Binding-site contacts:
Ligand atom CL contacts residue PHE413 of chain 1.B at 4.2 Å.
Ligand atom CA contacts residue ARG491 of chain 1.B at 3.7 Å.
Ligand atom CAT contacts residue PHE413 of chain 1.B at 3.7 Å (hydrophobic).
Ligand atom OAW contacts residue PHE376 of chain 1.B at 4.3 Å.
Ligand atom CAP contacts residue MET441 of chain 1.B at 4.0 Å (hydrophobic).
Ligand atom CAV contacts residue MET441 of chain 1.B at 3.1 Å (hydrophobic).
Ligand atom CL contacts residue MET441 of chain 1.B at 4.2 Å.
Ligand atom CAT contacts residue MET441 of chain 1.B at 3.5 Å (hydrophobic).
Ligand atom NAR contacts residue PHE413 of chain 1.B at 3.6 Å.
Ligand atom CAF contacts residue ARG491 of chain 1.B at 4.0 Å.
Ligand atom CAG contacts residue ARG491 of chain 1.B at 4.0 Å.
Ligand atom NAR contacts residue MET441 of chain 1.B at 3.9 Å.
Ligand atom NAS contacts residue MET441 of chain 1.B at 3.3 Å.
Ligand atom CAV contacts residue SER488 of chain 1.B at 4.1 Å.
Ligand atom OAW contacts residue SER488 of chain 1.B at 2.8 Å (h-bond).
Ligand atom OAW contacts residue MET441 of chain 1.B at 3.4 Å.
Ligand atom CAB contacts residue LEU495 of chain 1.B at 4.3 Å (hydrophobic).
Ligand atom FAA contacts residue PHE366 of chain 1.B at 4.0 Å.
Ligand atom CAK contacts residue TYR373 of chain 1.B at 4.2 Å (hydrophobic).
Ligand atom C contacts residue ARG491 of chain 1.B at 3.5 Å.
Ligand atom FAA contacts residue TYR646 of chain 1.B at 3.9 Å.
Ligand atom CAQ contacts residue PHE413 of chain 1.B at 3.4 Å (hydrophobic).
Ligand atom CAL contacts residue PHE413 of chain 1.B at 3.4 Å (hydrophobic).
Ligand atom CAV contacts residue PHE413 of chain 1.B at 3.8 Å (hydrophobic).
Ligand atom CAC contacts residue TYR373 of chain 1.B at 4.4 Å (hydrophobic).
Ligand atom NAS contacts residue ASN442 of chain 1.B at 3.7 Å.
Ligand atom OAW contacts residue TYR373 of chain 1.B at 4.2 Å.
Ligand atom CAK contacts residue PHE413 of chain 1.B at 3.6 Å (hydrophobic).
Ligand atom CAQ contacts residue ASN442 of chain 1.B at 3.8 Å.
Ligand atom CL contacts residue TYR373 of chain 1.B at 2.9 Å.
Ligand atom CAP contacts residue PHE413 of chain 1.B at 3.5 Å (hydrophobic).
Ligand atom O contacts residue ARG491 of chain 1.B at 2.8 Å.
Ligand atom NAR contacts residue ASN442 of chain 1.B at 2.8 Å (h-bond).
Ligand atom CA contacts residue ASP438 of chain 1.B at 3.6 Å.
Ligand atom NAS contacts residue PHE413 of chain 1.B at 3.8 Å.
Ligand atom N contacts residue PHE413 of chain 1.B at 4.2 Å.
Ligand atom FAE contacts residue LEU495 of chain 1.B at 3.2 Å.
Ligand atom CAQ contacts residue MET441 of chain 1.B at 4.2 Å (hydrophobic).
Ligand atom CL contacts residue ARG491 of chain 1.B at 4.0 Å.
Ligand atom FAE contacts residue TYR373 of chain 1.B at 4.3 Å.

Sequence of chain 1.B:
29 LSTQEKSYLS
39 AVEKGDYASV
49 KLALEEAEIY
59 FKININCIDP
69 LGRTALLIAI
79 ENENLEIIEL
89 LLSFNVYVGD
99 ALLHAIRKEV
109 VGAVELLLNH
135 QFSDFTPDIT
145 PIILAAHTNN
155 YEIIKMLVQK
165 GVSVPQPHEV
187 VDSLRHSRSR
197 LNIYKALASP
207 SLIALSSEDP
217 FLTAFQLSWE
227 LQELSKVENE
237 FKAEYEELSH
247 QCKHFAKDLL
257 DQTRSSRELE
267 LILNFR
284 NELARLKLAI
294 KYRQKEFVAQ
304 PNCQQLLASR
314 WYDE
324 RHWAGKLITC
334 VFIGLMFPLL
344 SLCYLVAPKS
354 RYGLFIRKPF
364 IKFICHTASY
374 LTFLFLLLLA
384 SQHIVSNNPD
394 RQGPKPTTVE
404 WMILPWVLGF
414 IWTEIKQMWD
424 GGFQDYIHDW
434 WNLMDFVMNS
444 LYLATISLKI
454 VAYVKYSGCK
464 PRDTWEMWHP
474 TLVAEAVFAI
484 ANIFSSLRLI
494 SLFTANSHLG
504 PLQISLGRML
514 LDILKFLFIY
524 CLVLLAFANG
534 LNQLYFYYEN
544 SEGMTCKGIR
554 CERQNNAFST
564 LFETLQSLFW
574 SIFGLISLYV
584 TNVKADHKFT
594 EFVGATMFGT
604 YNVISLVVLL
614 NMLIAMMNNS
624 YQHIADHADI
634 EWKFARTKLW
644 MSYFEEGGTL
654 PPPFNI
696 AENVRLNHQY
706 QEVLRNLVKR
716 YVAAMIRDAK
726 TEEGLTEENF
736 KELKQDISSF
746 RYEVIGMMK

The protein below binds the small molecule below.
Small molecule (SMILES): O=C1CN(c2cn[nH]c(=O)c2Cl)CCN1CC1CCC(F)(F)CC1